Sequence of chain 1.A:
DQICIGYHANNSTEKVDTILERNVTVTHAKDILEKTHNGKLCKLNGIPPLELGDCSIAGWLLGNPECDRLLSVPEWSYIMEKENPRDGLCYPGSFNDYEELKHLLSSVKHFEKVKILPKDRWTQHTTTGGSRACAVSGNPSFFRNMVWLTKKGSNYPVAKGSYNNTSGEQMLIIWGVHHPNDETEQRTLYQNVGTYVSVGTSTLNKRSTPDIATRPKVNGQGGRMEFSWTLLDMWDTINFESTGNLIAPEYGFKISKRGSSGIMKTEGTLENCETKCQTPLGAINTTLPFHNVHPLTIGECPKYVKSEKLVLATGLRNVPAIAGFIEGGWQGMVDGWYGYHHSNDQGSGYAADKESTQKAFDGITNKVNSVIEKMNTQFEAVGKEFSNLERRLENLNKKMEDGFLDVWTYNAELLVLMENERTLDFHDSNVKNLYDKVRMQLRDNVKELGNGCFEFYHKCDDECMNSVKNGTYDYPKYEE

Binding-site contacts:
Ligand atom C8 contacts residue ASN300 of chain 1.A at 4.0 Å.
Ligand atom O7 contacts residue GLU289 of chain 1.A at 4.1 Å.
Ligand atom C8 contacts residue GLU289 of chain 1.A at 3.4 Å.
Ligand atom C7 contacts residue ASN300 of chain 1.A at 3.4 Å.
Ligand atom C5 contacts residue ASN300 of chain 1.A at 3.8 Å.
Ligand atom C3 contacts residue ASN300 of chain 1.A at 3.9 Å.
Ligand atom C2 contacts residue ASN300 of chain 1.A at 2.6 Å.
Ligand atom C4 contacts residue ASN300 of chain 1.A at 4.4 Å.
Ligand atom O5 contacts residue ASN300 of chain 1.A at 2.4 Å (h-bond).
Ligand atom C1 contacts residue ASN300 of chain 1.A at 1.5 Å.
Ligand atom N2 contacts residue ASN300 of chain 1.A at 3.0 Å (h-bond).
Ligand atom C7 contacts residue GLU289 of chain 1.A at 4.2 Å.
Ligand atom O7 contacts residue ASN300 of chain 1.A at 3.4 Å (h-bond).

A small-molecule ligand and the protein it binds are described below.
Small molecule (SMILES): CC(=O)N[C@H]1[C@H](O[C@H]2[C@H](O)[C@@H](NC(C)=O)CO[C@@H]2CO)O[C@H](CO)[C@@H](O)[C@@H]1O